A small-molecule ligand and the protein it binds are described below.
Small molecule (SMILES): CNCc1c[nH]c2ccc(F)cc12

Sequence of chain 1.A:
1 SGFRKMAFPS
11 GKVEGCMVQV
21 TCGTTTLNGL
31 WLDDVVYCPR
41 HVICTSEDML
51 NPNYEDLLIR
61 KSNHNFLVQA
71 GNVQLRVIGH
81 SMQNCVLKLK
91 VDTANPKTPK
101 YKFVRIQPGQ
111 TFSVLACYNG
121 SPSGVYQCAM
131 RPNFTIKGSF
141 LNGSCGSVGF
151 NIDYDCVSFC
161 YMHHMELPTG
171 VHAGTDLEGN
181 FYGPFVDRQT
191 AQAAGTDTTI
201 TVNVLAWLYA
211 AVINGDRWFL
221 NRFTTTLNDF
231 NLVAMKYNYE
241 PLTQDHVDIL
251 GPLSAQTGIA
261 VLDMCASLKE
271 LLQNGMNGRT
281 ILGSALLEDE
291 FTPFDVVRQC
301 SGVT

Binding-site contacts:
Ligand atom C7 contacts residue LEU271 of chain 1.A at 3.9 Å (hydrophobic).
Ligand atom C8 contacts residue LEU271 of chain 1.A at 3.4 Å (hydrophobic).
Ligand atom F contacts residue LEU287 of chain 1.A at 3.5 Å.
Ligand atom C contacts residue TYR237 of chain 1.A at 3.4 Å (hydrophobic).
Ligand atom C7 contacts residue MET276 of chain 1.A at 4.2 Å (hydrophobic).
Ligand atom N contacts residue LEU272 of chain 1.A at 3.3 Å (h-bond).
Ligand atom C6 contacts residue LEU287 of chain 1.A at 4.3 Å (hydrophobic).
Ligand atom C contacts residue LEU272 of chain 1.A at 3.5 Å (hydrophobic).
Ligand atom C7 contacts residue GLY275 of chain 1.A at 4.0 Å.
Ligand atom C8 contacts residue LEU287 of chain 1.A at 4.5 Å (hydrophobic).
Ligand atom C5 contacts residue LEU286 of chain 1.A at 3.7 Å (hydrophobic).
Ligand atom F contacts residue GLY275 of chain 1.A at 4.0 Å.
Ligand atom N contacts residue TYR237 of chain 1.A at 3.1 Å.
Ligand atom C1 contacts residue TYR237 of chain 1.A at 4.1 Å (hydrophobic).
Ligand atom F contacts residue LEU271 of chain 1.A at 3.4 Å.
Ligand atom F contacts residue MET276 of chain 1.A at 3.5 Å.
Ligand atom C8 contacts residue GLY275 of chain 1.A at 3.6 Å.
Ligand atom C5 contacts residue ALA285 of chain 1.A at 3.8 Å (hydrophobic).
Ligand atom C6 contacts residue ALA285 of chain 1.A at 3.6 Å (hydrophobic).
Ligand atom C6 contacts residue MET276 of chain 1.A at 3.8 Å (hydrophobic).
Ligand atom C6 contacts residue LEU286 of chain 1.A at 4.2 Å (hydrophobic).
Ligand atom C1 contacts residue LEU272 of chain 1.A at 3.3 Å (hydrophobic).
Ligand atom C9 contacts residue GLY275 of chain 1.A at 4.3 Å.
Ligand atom C7 contacts residue LEU287 of chain 1.A at 4.0 Å (hydrophobic).